Sequence of chain 1.B:
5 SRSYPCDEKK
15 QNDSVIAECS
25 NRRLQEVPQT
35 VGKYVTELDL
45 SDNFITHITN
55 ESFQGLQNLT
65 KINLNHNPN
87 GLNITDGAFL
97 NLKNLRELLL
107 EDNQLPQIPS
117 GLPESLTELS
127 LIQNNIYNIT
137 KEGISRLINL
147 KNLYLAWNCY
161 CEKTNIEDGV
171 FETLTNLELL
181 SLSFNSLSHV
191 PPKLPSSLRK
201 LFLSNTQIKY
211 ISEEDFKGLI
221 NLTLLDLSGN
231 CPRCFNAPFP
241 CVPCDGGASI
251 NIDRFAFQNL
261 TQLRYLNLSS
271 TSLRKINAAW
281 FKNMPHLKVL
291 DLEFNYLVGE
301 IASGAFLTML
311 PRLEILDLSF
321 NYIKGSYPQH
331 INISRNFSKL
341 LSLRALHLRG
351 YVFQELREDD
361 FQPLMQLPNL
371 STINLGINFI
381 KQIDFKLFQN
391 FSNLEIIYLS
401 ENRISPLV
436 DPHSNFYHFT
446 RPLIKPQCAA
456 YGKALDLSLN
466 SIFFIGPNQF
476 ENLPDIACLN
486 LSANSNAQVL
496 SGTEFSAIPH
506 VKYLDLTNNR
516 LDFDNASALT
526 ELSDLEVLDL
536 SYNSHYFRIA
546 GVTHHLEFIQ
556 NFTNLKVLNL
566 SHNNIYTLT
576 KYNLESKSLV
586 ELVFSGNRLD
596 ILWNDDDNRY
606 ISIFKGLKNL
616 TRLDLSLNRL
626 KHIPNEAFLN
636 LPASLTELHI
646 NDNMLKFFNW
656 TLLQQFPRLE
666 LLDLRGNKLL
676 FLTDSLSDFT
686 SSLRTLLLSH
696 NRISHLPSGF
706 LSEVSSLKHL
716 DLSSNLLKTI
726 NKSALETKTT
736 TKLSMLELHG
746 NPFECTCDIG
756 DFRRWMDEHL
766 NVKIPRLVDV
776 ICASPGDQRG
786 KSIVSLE

This small molecule binds to this protein.
Small molecule (SMILES): CC(=O)N[C@@H]1[C@@H](O)[C@H](O)[C@@H](CO)O[C@H]1O

Binding-site contacts:
Ligand atom C2 contacts residue LYS582 of chain 1.B at 4.0 Å.
Ligand atom O5 contacts residue SER583 of chain 1.B at 3.9 Å.
Ligand atom N2 contacts residue LYS582 of chain 1.B at 4.5 Å.
Ligand atom N2 contacts residue ASN614 of chain 1.B at 3.0 Å (h-bond).
Ligand atom C7 contacts residue ASN614 of chain 1.B at 3.5 Å.
Ligand atom O7 contacts residue ASN614 of chain 1.B at 3.4 Å (h-bond).
Ligand atom C5 contacts residue VAL585 of chain 1.B at 4.3 Å (hydrophobic).
Ligand atom C6 contacts residue SER583 of chain 1.B at 4.3 Å.
Ligand atom C1 contacts residue ASN614 of chain 1.B at 1.4 Å.
Ligand atom C7 contacts residue LYS582 of chain 1.B at 4.1 Å.
Ligand atom C4 contacts residue ASN614 of chain 1.B at 4.1 Å.
Ligand atom O6 contacts residue LYS561 of chain 1.B at 3.6 Å.
Ligand atom O6 contacts residue SER583 of chain 1.B at 3.2 Å (h-bond).
Ligand atom O5 contacts residue ASN614 of chain 1.B at 2.3 Å (h-bond).
Ligand atom C5 contacts residue ASN614 of chain 1.B at 3.6 Å.
Ligand atom C3 contacts residue ASN614 of chain 1.B at 3.8 Å.
Ligand atom C2 contacts residue ASN614 of chain 1.B at 2.4 Å.
Ligand atom O5 contacts residue VAL585 of chain 1.B at 3.7 Å.
Ligand atom C1 contacts residue LYS582 of chain 1.B at 4.1 Å.
Ligand atom O7 contacts residue LYS582 of chain 1.B at 3.0 Å (salt-bridge).
Ligand atom O6 contacts residue VAL585 of chain 1.B at 3.8 Å.
Ligand atom C6 contacts residue VAL585 of chain 1.B at 3.7 Å (hydrophobic).
Ligand atom C6 contacts residue LYS561 of chain 1.B at 4.3 Å.